The small molecule below binds the protein below.
Small molecule (SMILES): C[C@H](CCCC(C)(C)O)[C@H]1CC[C@H]2[C@@H]3CC=C4C[C@@H](O)CC[C@]4(C)[C@H]3CC[C@]12C

Sequence of chain 1.B:
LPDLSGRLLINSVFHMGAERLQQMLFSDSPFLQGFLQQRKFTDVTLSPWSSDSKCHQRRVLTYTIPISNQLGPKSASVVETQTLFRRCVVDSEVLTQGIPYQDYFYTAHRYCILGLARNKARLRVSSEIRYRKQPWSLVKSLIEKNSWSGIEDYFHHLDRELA

Binding-site contacts:
Ligand atom C6 contacts residue HIS148 of chain 1.B at 3.0 Å.
Ligand atom C5 contacts residue VAL133 of chain 1.B at 4.1 Å (hydrophobic).
Ligand atom C26 contacts residue LEU104 of chain 1.B at 4.0 Å (hydrophobic).
Ligand atom C7 contacts residue HIS148 of chain 1.B at 3.7 Å.
Ligand atom C14 contacts residue THR135 of chain 1.B at 4.0 Å.
Ligand atom C7 contacts residue ILE190 of chain 1.B at 3.7 Å (hydrophobic).
Ligand atom O1 contacts residue TYR96 of chain 1.B at 3.4 Å (h-bond).
Ligand atom C3 contacts residue TYR96 of chain 1.B at 3.1 Å (hydrophobic).
Ligand atom O1 contacts residue TYR193 of chain 1.B at 3.2 Å (h-bond).
Ligand atom O1 contacts residue GLU113 of chain 1.B at 3.4 Å (salt-bridge).
Ligand atom C3 contacts residue TYR193 of chain 1.B at 4.1 Å (hydrophobic).
Ligand atom C23 contacts residue ASN102 of chain 1.B at 4.1 Å.
Ligand atom C6 contacts residue THR146 of chain 1.B at 3.8 Å.
Ligand atom C12 contacts residue ILE98 of chain 1.B at 3.4 Å (hydrophobic).
Ligand atom C2 contacts residue TYR96 of chain 1.B at 3.1 Å (hydrophobic).
Ligand atom C16 contacts residue SER186 of chain 1.B at 3.6 Å.
Ligand atom C21 contacts residue ILE100 of chain 1.B at 4.1 Å (hydrophobic).
Ligand atom C3 contacts residue GLU113 of chain 1.B at 3.7 Å.
Ligand atom C11 contacts residue ILE98 of chain 1.B at 3.9 Å (hydrophobic).
Ligand atom C18 contacts residue SER186 of chain 1.B at 4.1 Å.
Ligand atom C1 contacts residue TYR96 of chain 1.B at 3.7 Å (hydrophobic).
Ligand atom O2 contacts residue ASN102 of chain 1.B at 4.0 Å.
Ligand atom C4 contacts residue TYR193 of chain 1.B at 4.1 Å (hydrophobic).
Ligand atom C27 contacts residue PRO139 of chain 1.B at 3.4 Å (hydrophobic).
Ligand atom O1 contacts residue GOL1 of chain 1.H at 2.9 Å (h-bond).
Ligand atom C27 contacts residue ILE138 of chain 1.B at 4.0 Å (hydrophobic).
Ligand atom C19 contacts residue TYR193 of chain 1.B at 3.6 Å (hydrophobic).
Ligand atom C17 contacts residue THR135 of chain 1.B at 4.0 Å.
Ligand atom C6 contacts residue ILE190 of chain 1.B at 3.9 Å (hydrophobic).
Ligand atom C26 contacts residue ASN185 of chain 1.B at 3.6 Å.
Ligand atom C16 contacts residue PHE144 of chain 1.B at 3.9 Å (hydrophobic).
Ligand atom C22 contacts residue ILE138 of chain 1.B at 3.7 Å (hydrophobic).
Ligand atom C7 contacts residue VAL133 of chain 1.B at 4.1 Å (hydrophobic).
Ligand atom C21 contacts residue ASN102 of chain 1.B at 4.0 Å.
Ligand atom C2 contacts residue TYR193 of chain 1.B at 3.7 Å (hydrophobic).
Ligand atom C15 contacts residue THR146 of chain 1.B at 4.0 Å.
Ligand atom O2 contacts residue ASN185 of chain 1.B at 3.9 Å.
Ligand atom C7 contacts residue THR146 of chain 1.B at 3.3 Å.
Ligand atom C8 contacts residue ILE190 of chain 1.B at 4.0 Å (hydrophobic).
Ligand atom C23 contacts residue ASN185 of chain 1.B at 3.9 Å.